Binding-site contacts:
Ligand atom O01 contacts residue TRP64 of chain 1.G at 3.3 Å (h-bond).
Ligand atom O16 contacts residue HIS62 of chain 1.G at 3.8 Å.
Ligand atom C07 contacts residue TRP84 of chain 1.G at 3.5 Å (hydrophobic).
Ligand atom C04 contacts residue TRP70 of chain 1.G at 3.5 Å (hydrophobic).
Ligand atom C06 contacts residue TRP84 of chain 1.G at 3.8 Å (hydrophobic).
Ligand atom N03 contacts residue SER63 of chain 1.G at 4.1 Å.
Ligand atom C06 contacts residue TRP70 of chain 1.G at 3.6 Å (hydrophobic).
Ligand atom C08 contacts residue TRP64 of chain 1.G at 3.6 Å (hydrophobic).
Ligand atom C08 contacts residue TRP84 of chain 1.G at 4.3 Å (hydrophobic).
Ligand atom N03 contacts residue VAL61 of chain 1.G at 4.5 Å.
Ligand atom C07 contacts residue TRP70 of chain 1.G at 3.6 Å (hydrophobic).
Ligand atom O05 contacts residue SER63 of chain 1.G at 3.4 Å.
Ligand atom C02 contacts residue TRP64 of chain 1.G at 3.4 Å (hydrophobic).
Ligand atom O05 contacts residue HIS62 of chain 1.G at 3.9 Å.
Ligand atom O05 contacts residue TRP64 of chain 1.G at 3.0 Å (h-bond).
Ligand atom O18 contacts residue TRP64 of chain 1.G at 4.4 Å.
Ligand atom C4 contacts residue TRP70 of chain 1.G at 4.5 Å (hydrophobic).
Ligand atom O18 contacts residue TRP84 of chain 1.G at 3.7 Å.
Ligand atom N03 contacts residue TRP64 of chain 1.G at 3.2 Å.
Ligand atom O16 contacts residue TRP70 of chain 1.G at 3.7 Å.
Ligand atom C04 contacts residue PHE86 of chain 1.G at 4.1 Å (hydrophobic).
Ligand atom N03 contacts residue HIS62 of chain 1.G at 2.9 Å (h-bond).
Ligand atom C06 contacts residue TRP64 of chain 1.G at 4.0 Å (hydrophobic).
Ligand atom C04 contacts residue SER63 of chain 1.G at 4.1 Å.
Ligand atom C04 contacts residue TRP64 of chain 1.G at 3.5 Å (hydrophobic).
Ligand atom O16 contacts residue VAL61 of chain 1.G at 3.8 Å.
Ligand atom O05 contacts residue PHE86 of chain 1.G at 3.3 Å.
Ligand atom O05 contacts residue TRP70 of chain 1.G at 3.4 Å.
Ligand atom C04 contacts residue HIS62 of chain 1.G at 3.9 Å.
Ligand atom C06 contacts residue PHE86 of chain 1.G at 4.1 Å (hydrophobic).
Ligand atom N03 contacts residue TRP70 of chain 1.G at 4.1 Å.
Ligand atom O01 contacts residue HIS62 of chain 1.G at 3.5 Å.
Ligand atom C02 contacts residue HIS62 of chain 1.G at 3.7 Å.

A protein and the small-molecule ligand that binds it are described below.
Small molecule (SMILES): O=C1CC[C@H](N2C(=O)c3ccccc3C2=O)C(=O)N1

Sequence of chain 1.G:
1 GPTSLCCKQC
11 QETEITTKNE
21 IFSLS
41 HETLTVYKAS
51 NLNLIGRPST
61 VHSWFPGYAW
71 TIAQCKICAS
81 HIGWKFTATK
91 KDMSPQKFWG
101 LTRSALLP